Sequence of chain 2.A:
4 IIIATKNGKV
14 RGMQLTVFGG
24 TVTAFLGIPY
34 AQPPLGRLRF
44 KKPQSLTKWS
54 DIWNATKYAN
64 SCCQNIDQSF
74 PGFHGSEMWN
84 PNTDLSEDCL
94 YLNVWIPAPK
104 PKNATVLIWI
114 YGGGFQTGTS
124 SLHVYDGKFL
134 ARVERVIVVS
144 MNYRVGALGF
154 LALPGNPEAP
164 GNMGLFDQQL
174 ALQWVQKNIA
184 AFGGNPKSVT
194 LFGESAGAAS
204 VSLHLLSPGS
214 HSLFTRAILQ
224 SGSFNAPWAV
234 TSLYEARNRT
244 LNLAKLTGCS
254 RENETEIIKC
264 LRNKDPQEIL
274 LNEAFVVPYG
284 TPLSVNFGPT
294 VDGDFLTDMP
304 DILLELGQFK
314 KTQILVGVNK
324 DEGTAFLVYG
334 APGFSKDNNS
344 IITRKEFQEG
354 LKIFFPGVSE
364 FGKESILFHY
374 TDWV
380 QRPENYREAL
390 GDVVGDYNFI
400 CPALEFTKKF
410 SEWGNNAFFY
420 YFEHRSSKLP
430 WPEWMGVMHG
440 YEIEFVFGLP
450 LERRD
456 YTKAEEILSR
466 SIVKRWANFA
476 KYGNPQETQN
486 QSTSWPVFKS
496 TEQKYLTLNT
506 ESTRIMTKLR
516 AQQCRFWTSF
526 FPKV

Binding-site contacts:
Ligand atom C3 contacts residue ASN57 of chain 2.A at 3.8 Å.
Ligand atom C4 contacts residue ASN57 of chain 2.A at 4.2 Å.
Ligand atom C5 contacts residue ASN57 of chain 2.A at 3.7 Å.
Ligand atom C2 contacts residue ASN57 of chain 2.A at 2.5 Å.
Ligand atom C6 contacts residue ARG14 of chain 2.A at 3.8 Å.
Ligand atom C1 contacts residue ARG14 of chain 2.A at 3.6 Å.
Ligand atom C5 contacts residue ARG14 of chain 2.A at 3.3 Å.
Ligand atom O7 contacts residue ASN57 of chain 2.A at 4.5 Å.
Ligand atom C1 contacts residue ASN57 of chain 2.A at 1.4 Å.
Ligand atom C8 contacts residue ASN57 of chain 2.A at 4.0 Å.
Ligand atom O5 contacts residue ASN57 of chain 2.A at 2.4 Å (h-bond).
Ligand atom O5 contacts residue ARG14 of chain 2.A at 3.3 Å (salt-bridge).
Ligand atom C7 contacts residue ASN57 of chain 2.A at 3.6 Å.
Ligand atom N2 contacts residue ASN57 of chain 2.A at 2.9 Å (h-bond).

The protein below binds the small molecule below.
Small molecule (SMILES): CC(=O)N[C@@H]1[C@@H](O)[C@H](O)[C@@H](CO)O[C@H]1O